Sequence of chain 3.D:
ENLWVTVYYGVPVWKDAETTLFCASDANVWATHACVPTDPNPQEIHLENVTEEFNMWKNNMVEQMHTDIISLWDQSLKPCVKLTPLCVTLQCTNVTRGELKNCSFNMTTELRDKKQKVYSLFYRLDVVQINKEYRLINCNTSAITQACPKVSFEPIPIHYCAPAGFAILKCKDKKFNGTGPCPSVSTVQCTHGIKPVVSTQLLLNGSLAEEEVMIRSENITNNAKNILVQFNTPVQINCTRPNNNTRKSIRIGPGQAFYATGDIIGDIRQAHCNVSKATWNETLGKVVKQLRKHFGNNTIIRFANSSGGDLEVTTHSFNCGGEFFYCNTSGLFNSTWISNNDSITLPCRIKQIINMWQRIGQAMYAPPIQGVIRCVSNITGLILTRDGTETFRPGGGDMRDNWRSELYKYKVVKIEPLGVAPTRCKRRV

This protein binds this small molecule.
Small molecule (SMILES): CC(=O)N[C@H]1[C@H](O[C@H]2[C@H](O)[C@@H](NC(C)=O)CO[C@@H]2CO)O[C@H](CO)[C@@H](O)[C@@H]1O

Binding-site contacts:
Ligand atom N2 contacts residue GLN263 of chain 3.D at 4.5 Å.
Ligand atom C7 contacts residue ASN301 of chain 3.D at 4.5 Å.
Ligand atom C5 contacts residue GLN263 of chain 3.D at 4.4 Å.
Ligand atom C1 contacts residue GLN263 of chain 3.D at 4.3 Å.
Ligand atom N2 contacts residue ASN265 of chain 3.D at 2.9 Å (h-bond).
Ligand atom O5 contacts residue ARG412 of chain 3.D at 4.0 Å.
Ligand atom C5 contacts residue ASN265 of chain 3.D at 3.6 Å.
Ligand atom O5 contacts residue VAL414 of chain 3.D at 4.4 Å.
Ligand atom O7 contacts residue ASN265 of chain 3.D at 2.8 Å (h-bond).
Ligand atom C4 contacts residue ASN265 of chain 3.D at 4.2 Å.
Ligand atom O6 contacts residue ARG412 of chain 3.D at 3.0 Å (salt-bridge).
Ligand atom C6 contacts residue ARG412 of chain 3.D at 4.2 Å.
Ligand atom C1 contacts residue ASN265 of chain 3.D at 1.4 Å.
Ligand atom O7 contacts residue ASN301 of chain 3.D at 3.9 Å.
Ligand atom C2 contacts residue ASN265 of chain 3.D at 2.4 Å.
Ligand atom C7 contacts residue ASN265 of chain 3.D at 3.1 Å.
Ligand atom C3 contacts residue ASN265 of chain 3.D at 3.8 Å.
Ligand atom C8 contacts residue ASN301 of chain 3.D at 4.0 Å.
Ligand atom C8 contacts residue VAL302 of chain 3.D at 3.9 Å (hydrophobic).
Ligand atom C2 contacts residue GLN263 of chain 3.D at 4.5 Å.
Ligand atom O5 contacts residue ASN265 of chain 3.D at 2.4 Å (h-bond).
Ligand atom C8 contacts residue ASN265 of chain 3.D at 4.3 Å.
Ligand atom C8 contacts residue SER303 of chain 3.D at 3.7 Å.
Ligand atom C8 contacts residue GLN263 of chain 3.D at 4.2 Å.
Ligand atom C3 contacts residue GLN263 of chain 3.D at 4.0 Å.